Sequence of chain 1.B:
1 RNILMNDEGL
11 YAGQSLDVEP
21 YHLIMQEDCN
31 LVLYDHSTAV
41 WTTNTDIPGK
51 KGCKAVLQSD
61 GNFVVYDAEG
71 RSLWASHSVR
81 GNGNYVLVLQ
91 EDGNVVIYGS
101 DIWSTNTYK

This small molecule binds to this protein.
Small molecule (SMILES): OC[C@H]1O[C@H](O)[C@@H](O)[C@@H](O)[C@@H]1O

Binding-site contacts:
Ligand atom C5 contacts residue ASN30 of chain 1.B at 4.2 Å.
Ligand atom C1 contacts residue ASP46 of chain 1.B at 3.8 Å.
Ligand atom C2 contacts residue ASP28 of chain 1.B at 3.7 Å.
Ligand atom O2 contacts residue ASP28 of chain 1.B at 2.8 Å (salt-bridge).
Ligand atom O3 contacts residue TYR34 of chain 1.B at 3.5 Å (h-bond).
Ligand atom C2 contacts residue GLN26 of chain 1.B at 4.3 Å.
Ligand atom C4 contacts residue TYR34 of chain 1.B at 3.7 Å (hydrophobic).
Ligand atom C4 contacts residue GLN26 of chain 1.B at 4.3 Å.
Ligand atom C2 contacts residue ASN30 of chain 1.B at 4.1 Å.
Ligand atom O4 contacts residue TYR34 of chain 1.B at 2.8 Å (h-bond).
Ligand atom C3 contacts residue GLN26 of chain 1.B at 4.0 Å.
Ligand atom O4 contacts residue VAL32 of chain 1.B at 4.4 Å.
Ligand atom O3 contacts residue ASP28 of chain 1.B at 3.9 Å.
Ligand atom O3 contacts residue GLN26 of chain 1.B at 2.9 Å (h-bond).
Ligand atom C3 contacts residue ASP28 of chain 1.B at 4.4 Å.
Ligand atom O2 contacts residue ASP46 of chain 1.B at 3.8 Å.
Ligand atom O6 contacts residue THR42 of chain 1.B at 4.0 Å.
Ligand atom C2 contacts residue ASP46 of chain 1.B at 4.2 Å.
Ligand atom C1 contacts residue ASN30 of chain 1.B at 4.1 Å.
Ligand atom O4 contacts residue ALA39 of chain 1.B at 4.1 Å.
Ligand atom C4 contacts residue ASN30 of chain 1.B at 4.2 Å.
Ligand atom C6 contacts residue ALA39 of chain 1.B at 4.0 Å (hydrophobic).
Ligand atom O2 contacts residue ASN30 of chain 1.B at 3.0 Å (h-bond).
Ligand atom O1 contacts residue ASN30 of chain 1.B at 4.1 Å.
Ligand atom O5 contacts residue ASN30 of chain 1.B at 3.5 Å (h-bond).
Ligand atom O4 contacts residue GLN26 of chain 1.B at 4.4 Å.
Ligand atom C3 contacts residue TYR34 of chain 1.B at 4.1 Å (hydrophobic).
Ligand atom O6 contacts residue ASN30 of chain 1.B at 4.3 Å.
Ligand atom C6 contacts residue ASN30 of chain 1.B at 4.3 Å.
Ligand atom O2 contacts residue GLN26 of chain 1.B at 3.6 Å (h-bond).
Ligand atom C4 contacts residue VAL32 of chain 1.B at 4.2 Å (hydrophobic).
Ligand atom O1 contacts residue ASP46 of chain 1.B at 2.5 Å (salt-bridge).
Ligand atom C6 contacts residue VAL32 of chain 1.B at 4.5 Å (hydrophobic).